Sequence of chain 1.A:
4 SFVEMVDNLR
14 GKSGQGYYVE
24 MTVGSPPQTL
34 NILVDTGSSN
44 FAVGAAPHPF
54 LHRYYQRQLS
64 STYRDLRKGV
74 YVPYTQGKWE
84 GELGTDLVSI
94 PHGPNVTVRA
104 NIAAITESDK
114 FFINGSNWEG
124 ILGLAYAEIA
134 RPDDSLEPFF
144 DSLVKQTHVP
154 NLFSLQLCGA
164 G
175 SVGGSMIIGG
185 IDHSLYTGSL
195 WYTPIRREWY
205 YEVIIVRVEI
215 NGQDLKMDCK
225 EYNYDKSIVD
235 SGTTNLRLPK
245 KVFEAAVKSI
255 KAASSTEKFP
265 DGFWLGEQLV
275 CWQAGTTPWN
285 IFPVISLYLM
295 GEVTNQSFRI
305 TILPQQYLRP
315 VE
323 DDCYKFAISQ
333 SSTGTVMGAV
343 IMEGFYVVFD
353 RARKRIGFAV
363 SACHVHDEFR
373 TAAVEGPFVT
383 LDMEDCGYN

Binding-site contacts:
Ligand atom O29 contacts residue TYR77 of chain 1.A at 3.3 Å.
Ligand atom C20 contacts residue ILE124 of chain 1.A at 3.7 Å (hydrophobic).
Ligand atom O29 contacts residue GLY40 of chain 1.A at 3.2 Å (h-bond).
Ligand atom O29 contacts residue ASP38 of chain 1.A at 2.8 Å (salt-bridge).
Ligand atom N7 contacts residue GLY40 of chain 1.A at 2.8 Å (h-bond).
Ligand atom C5 contacts residue ASP38 of chain 1.A at 3.6 Å.
Ligand atom C20 contacts residue ASP38 of chain 1.A at 3.5 Å.
Ligand atom F28 contacts residue PHE114 of chain 1.A at 3.1 Å.
Ligand atom F28 contacts residue GLY80 of chain 1.A at 3.5 Å.
Ligand atom C18 contacts residue ILE132 of chain 1.A at 3.6 Å (hydrophobic).
Ligand atom O19 contacts residue THR78 of chain 1.A at 3.2 Å (h-bond).
Ligand atom C20 contacts residue GLY236 of chain 1.A at 3.8 Å.
Ligand atom C6 contacts residue ASP234 of chain 1.A at 3.3 Å.
Ligand atom O19 contacts residue TYR77 of chain 1.A at 3.4 Å.
Ligand atom C6 contacts residue THR237 of chain 1.A at 3.6 Å.
Ligand atom C25 contacts residue PHE114 of chain 1.A at 3.6 Å (hydrophobic).
Ligand atom F28 contacts residue TYR77 of chain 1.A at 3.8 Å.
Ligand atom F27 contacts residue LEU36 of chain 1.A at 3.8 Å.
Ligand atom C10 contacts residue GLY40 of chain 1.A at 3.2 Å.
Ligand atom C4 contacts residue TYR77 of chain 1.A at 3.6 Å (hydrophobic).
Ligand atom C9 contacts residue GLY40 of chain 1.A at 3.7 Å.
Ligand atom C8 contacts residue GLY40 of chain 1.A at 3.3 Å.
Ligand atom C1 contacts residue GLY236 of chain 1.A at 3.8 Å.
Ligand atom F27 contacts residue TRP121 of chain 1.A at 3.3 Å.
Ligand atom C16 contacts residue ARG134 of chain 1.A at 3.8 Å.
Ligand atom C8 contacts residue ASP234 of chain 1.A at 3.5 Å.
Ligand atom F27 contacts residue ILE116 of chain 1.A at 3.7 Å.
Ligand atom C12 contacts residue PRO76 of chain 1.A at 3.5 Å (hydrophobic).
Ligand atom C26 contacts residue TYR77 of chain 1.A at 3.5 Å (hydrophobic).
Ligand atom O29 contacts residue SER41 of chain 1.A at 3.6 Å.
Ligand atom C30 contacts residue ASP234 of chain 1.A at 3.4 Å.
Ligand atom N3 contacts residue GLY236 of chain 1.A at 3.0 Å (h-bond).
Ligand atom C12 contacts residue TYR77 of chain 1.A at 3.8 Å (hydrophobic).
Ligand atom C31 contacts residue GLY40 of chain 1.A at 3.7 Å.
Ligand atom C31 contacts residue TYR204 of chain 1.A at 3.4 Å (hydrophobic).
Ligand atom C18 contacts residue ARG134 of chain 1.A at 3.7 Å.
Ligand atom C31 contacts residue ASP234 of chain 1.A at 3.5 Å.
Ligand atom C31 contacts residue ILE232 of chain 1.A at 3.4 Å (hydrophobic).
Ligand atom C14 contacts residue PRO76 of chain 1.A at 3.5 Å (hydrophobic).
Ligand atom N7 contacts residue ASP234 of chain 1.A at 2.8 Å (salt-bridge).

This small molecule binds to this protein.
Small molecule (SMILES): CC(=O)N[C@@H](Cc1cc(F)cc(F)c1)[C@H](O)CNC1(c2cc(CC(C)(C)C)cs2)CC1